Sequence of chain 1.A:
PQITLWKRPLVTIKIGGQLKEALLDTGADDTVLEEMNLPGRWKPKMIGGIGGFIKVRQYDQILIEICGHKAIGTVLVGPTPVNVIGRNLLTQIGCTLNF

Binding-site contacts:
Ligand atom C02 contacts residue ALA28 of chain 1.A at 3.5 Å (hydrophobic).
Ligand atom S37 contacts residue GLY48 of chain 1.A at 3.8 Å.
Ligand atom O17 contacts residue ALA28 of chain 1.B at 3.4 Å.
Ligand atom O06 contacts residue ILE50 of chain 1.B at 3.1 Å.
Ligand atom O25 contacts residue ASP29 of chain 1.B at 2.9 Å (salt-bridge).
Ligand atom C29 contacts residue PRO81 of chain 1.A at 3.7 Å (hydrophobic).
Ligand atom C34 contacts residue GLY27 of chain 1.A at 3.7 Å.
Ligand atom C11 contacts residue ASP25 of chain 1.B at 3.4 Å.
Ligand atom O07 contacts residue ILE50 of chain 1.B at 3.6 Å.
Ligand atom C26 contacts residue ASP25 of chain 1.A at 3.3 Å.
Ligand atom O20 contacts residue ALA28 of chain 1.B at 3.7 Å.
Ligand atom N40 contacts residue ASP30 of chain 1.A at 3.2 Å (salt-bridge).
Ligand atom C09 contacts residue GLY27 of chain 1.A at 3.5 Å.
Ligand atom C31 contacts residue VAL82 of chain 1.A at 3.8 Å (hydrophobic).
Ligand atom O12 contacts residue ASP25 of chain 1.B at 2.6 Å (salt-bridge).
Ligand atom C23 contacts residue GLY48 of chain 1.B at 3.2 Å.
Ligand atom C34 contacts residue LEU23 of chain 1.B at 3.8 Å (hydrophobic).
Ligand atom C22 contacts residue ASP29 of chain 1.B at 3.7 Å.
Ligand atom C10 contacts residue GLY27 of chain 1.A at 3.7 Å.
Ligand atom C29 contacts residue ILE50 of chain 1.B at 3.6 Å (hydrophobic).
Ligand atom O20 contacts residue ASP30 of chain 1.B at 3.2 Å (salt-bridge).
Ligand atom C24 contacts residue ASP29 of chain 1.B at 3.6 Å.
Ligand atom C29 contacts residue GLY49 of chain 1.B at 3.6 Å.
Ligand atom C11 contacts residue ASP25 of chain 1.A at 3.2 Å.
Ligand atom N14 contacts residue GLY27 of chain 1.B at 3.1 Å (h-bond).
Ligand atom C21 contacts residue GLY48 of chain 1.B at 3.2 Å.
Ligand atom O20 contacts residue ASP29 of chain 1.B at 3.2 Å (salt-bridge).
Ligand atom C26 contacts residue GLY27 of chain 1.B at 3.8 Å.
Ligand atom O12 contacts residue ASP25 of chain 1.A at 2.5 Å (salt-bridge).
Ligand atom C10 contacts residue ASP25 of chain 1.A at 3.1 Å.
Ligand atom C01 contacts residue ALA28 of chain 1.A at 3.4 Å (hydrophobic).
Ligand atom O12 contacts residue GLY27 of chain 1.B at 3.3 Å.
Ligand atom C28 contacts residue ILE50 of chain 1.B at 3.8 Å (hydrophobic).
Ligand atom O06 contacts residue GLY49 of chain 1.A at 3.3 Å.
Ligand atom C01 contacts residue ASP30 of chain 1.A at 3.4 Å.
Ligand atom C33 contacts residue ASP25 of chain 1.B at 3.6 Å.
Ligand atom C36 contacts residue ASP30 of chain 1.A at 3.4 Å.
Ligand atom C24 contacts residue GLY27 of chain 1.B at 3.6 Å.
Ligand atom C04 contacts residue GLY48 of chain 1.A at 3.3 Å.
Ligand atom C32 contacts residue GLY27 of chain 1.B at 3.3 Å.

The small molecule below binds the protein below.
Small molecule (SMILES): CC(C)CN(C[C@@H](O)[C@H](Cc1ccccc1)NC(=O)O[C@H]1CO[C@H]2OCC[C@H]21)S(=O)(=O)c1ccc2ncsc2c1

Sequence of chain 1.B:
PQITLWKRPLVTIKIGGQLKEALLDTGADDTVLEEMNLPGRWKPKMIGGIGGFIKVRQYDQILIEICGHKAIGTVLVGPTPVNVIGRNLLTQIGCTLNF